Sequence of chain 1.A:
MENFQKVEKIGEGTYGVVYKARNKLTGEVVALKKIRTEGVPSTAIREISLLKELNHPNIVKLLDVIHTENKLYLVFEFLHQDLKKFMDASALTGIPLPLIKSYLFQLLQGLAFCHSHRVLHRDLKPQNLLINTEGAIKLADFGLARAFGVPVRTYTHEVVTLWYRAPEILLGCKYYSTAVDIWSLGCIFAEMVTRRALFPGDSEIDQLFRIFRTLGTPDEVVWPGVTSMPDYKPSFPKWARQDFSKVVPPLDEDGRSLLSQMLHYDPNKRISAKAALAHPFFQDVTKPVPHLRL

A small-molecule ligand and the protein it binds are described below.
Small molecule (SMILES): NC(=O)c1cc([N+](=O)[O-])c(NCCO)cc1NCc1cnc(N)nc1

Binding-site contacts:
Ligand atom C11 contacts residue LEU142 of chain 1.A at 3.9 Å (hydrophobic).
Ligand atom C19 contacts residue HIS92 of chain 1.A at 3.6 Å.
Ligand atom C21 contacts residue ASP94 of chain 1.A at 3.5 Å.
Ligand atom N07 contacts residue LYS41 of chain 1.A at 3.7 Å.
Ligand atom O25 contacts residue LYS41 of chain 1.A at 2.6 Å (salt-bridge).
Ligand atom C20 contacts residue GLN139 of chain 1.A at 3.5 Å.
Ligand atom C14 contacts residue ALA39 of chain 1.A at 3.5 Å (hydrophobic).
Ligand atom C15 contacts residue LEU91 of chain 1.A at 3.1 Å (hydrophobic).
Ligand atom O22 contacts residue PHE90 of chain 1.A at 3.4 Å.
Ligand atom N01 contacts residue LEU91 of chain 1.A at 2.9 Å (h-bond).
Ligand atom O24 contacts residue VAL26 of chain 1.A at 3.8 Å.
Ligand atom C19 contacts residue PHE90 of chain 1.A at 3.9 Å (hydrophobic).
Ligand atom N02 contacts residue GLU89 of chain 1.A at 3.0 Å (salt-bridge).
Ligand atom N02 contacts residue ALA39 of chain 1.A at 3.3 Å.
Ligand atom O22 contacts residue GLU89 of chain 1.A at 3.9 Å.
Ligand atom N03 contacts residue LYS97 of chain 1.A at 3.0 Å (salt-bridge).
Ligand atom C16 contacts residue HIS92 of chain 1.A at 3.7 Å.
Ligand atom C16 contacts residue LEU91 of chain 1.A at 3.7 Å (hydrophobic).
Ligand atom C15 contacts residue ASP94 of chain 1.A at 3.9 Å.
Ligand atom N02 contacts residue LEU142 of chain 1.A at 3.6 Å.
Ligand atom O22 contacts residue ALA39 of chain 1.A at 3.9 Å.
Ligand atom C09 contacts residue LEU142 of chain 1.A at 3.5 Å (hydrophobic).
Ligand atom N04 contacts residue ILE18 of chain 1.A at 3.8 Å.
Ligand atom O25 contacts residue VAL26 of chain 1.A at 3.2 Å.
Ligand atom C17 contacts residue ASP94 of chain 1.A at 3.5 Å.
Ligand atom C18 contacts residue ILE18 of chain 1.A at 3.8 Å (hydrophobic).
Ligand atom C15 contacts residue HIS92 of chain 1.A at 3.9 Å.
Ligand atom O22 contacts residue LEU91 of chain 1.A at 2.9 Å (h-bond).
Ligand atom C10 contacts residue LEU142 of chain 1.A at 3.7 Å (hydrophobic).
Ligand atom C21 contacts residue LYS97 of chain 1.A at 3.6 Å.
Ligand atom C12 contacts residue ILE18 of chain 1.A at 3.6 Å (hydrophobic).
Ligand atom C15 contacts residue LEU142 of chain 1.A at 3.8 Å (hydrophobic).
Ligand atom N05 contacts residue ILE18 of chain 1.A at 3.7 Å.
Ligand atom C17 contacts residue LYS97 of chain 1.A at 3.3 Å.
Ligand atom C14 contacts residue LEU142 of chain 1.A at 3.5 Å (hydrophobic).
Ligand atom C19 contacts residue LEU91 of chain 1.A at 3.5 Å (hydrophobic).
Ligand atom N01 contacts residue LEU142 of chain 1.A at 3.7 Å.
Ligand atom C11 contacts residue ILE18 of chain 1.A at 3.6 Å (hydrophobic).
Ligand atom C15 contacts residue GLN93 of chain 1.A at 3.5 Å.
Ligand atom N07 contacts residue VAL26 of chain 1.A at 3.8 Å.